Binding-site contacts:
Ligand atom C8 contacts residue SER181 of chain 1.B at 3.8 Å.
Ligand atom C11 contacts residue ASN269 of chain 1.B at 3.6 Å.
Ligand atom C15 contacts residue PHE171 of chain 1.B at 3.7 Å (hydrophobic).
Ligand atom C13 contacts residue THR88 of chain 1.B at 3.8 Å.
Ligand atom N3 contacts residue ALA178 of chain 1.B at 3.6 Å.
Ligand atom N2 contacts residue ASN269 of chain 1.B at 2.6 Å (h-bond).
Ligand atom N3 contacts residue THR173 of chain 1.B at 3.7 Å.
Ligand atom N2 contacts residue ASP91 of chain 1.B at 3.0 Å (salt-bridge).
Ligand atom O2 contacts residue TYR273 of chain 1.B at 3.9 Å.
Ligand atom C5 contacts residue PHE247 of chain 1.B at 3.6 Å (hydrophobic).
Ligand atom C7 contacts residue SER185 of chain 1.B at 3.7 Å.
Ligand atom C13 contacts residue ASP91 of chain 1.B at 3.6 Å.
Ligand atom C11 contacts residue ASP91 of chain 1.B at 3.4 Å.
Ligand atom C14 contacts residue ASN269 of chain 1.B at 3.5 Å.
Ligand atom C4 contacts residue PHE247 of chain 1.B at 3.8 Å (hydrophobic).
Ligand atom C6 contacts residue SER185 of chain 1.B at 3.9 Å.
Ligand atom N2 contacts residue TYR273 of chain 1.B at 3.8 Å.
Ligand atom C9 contacts residue ASP91 of chain 1.B at 3.7 Å.
Ligand atom C10 contacts residue PHE246 of chain 1.B at 3.8 Å (hydrophobic).
Ligand atom C15 contacts residue ASN269 of chain 1.B at 3.8 Å.
Ligand atom C7 contacts residue VAL92 of chain 1.B at 3.8 Å (hydrophobic).
Ligand atom N1 contacts residue SER181 of chain 1.B at 2.8 Å (h-bond).
Ligand atom C5 contacts residue VAL92 of chain 1.B at 3.8 Å (hydrophobic).
Ligand atom C3 contacts residue PHE247 of chain 1.B at 3.9 Å (hydrophobic).
Ligand atom N3 contacts residue ASN250 of chain 1.B at 3.3 Å (h-bond).
Ligand atom C14 contacts residue ASP91 of chain 1.B at 3.8 Å.
Ligand atom C12 contacts residue ASN269 of chain 1.B at 3.5 Å.
Ligand atom O2 contacts residue ASN269 of chain 1.B at 3.0 Å (h-bond).
Ligand atom O2 contacts residue ASP91 of chain 1.B at 2.6 Å (salt-bridge).
Ligand atom C14 contacts residue TRP87 of chain 1.B at 3.5 Å (hydrophobic).
Ligand atom C12 contacts residue ASP91 of chain 1.B at 3.6 Å.
Ligand atom C16 contacts residue ASN250 of chain 1.B at 3.1 Å.
Ligand atom C16 contacts residue SER181 of chain 1.B at 3.9 Å.
Ligand atom C1 contacts residue SER181 of chain 1.B at 3.7 Å.
Ligand atom C10 contacts residue ASP91 of chain 1.B at 3.5 Å.
Ligand atom C6 contacts residue VAL92 of chain 1.B at 3.4 Å (hydrophobic).
Ligand atom C1 contacts residue ASN250 of chain 1.B at 3.6 Å.
Ligand atom C10 contacts residue ASN269 of chain 1.B at 3.6 Å.
Ligand atom O2 contacts residue TRP243 of chain 1.B at 3.6 Å.
Ligand atom O1 contacts residue PHE246 of chain 1.B at 3.5 Å.

Sequence of chain 1.B:
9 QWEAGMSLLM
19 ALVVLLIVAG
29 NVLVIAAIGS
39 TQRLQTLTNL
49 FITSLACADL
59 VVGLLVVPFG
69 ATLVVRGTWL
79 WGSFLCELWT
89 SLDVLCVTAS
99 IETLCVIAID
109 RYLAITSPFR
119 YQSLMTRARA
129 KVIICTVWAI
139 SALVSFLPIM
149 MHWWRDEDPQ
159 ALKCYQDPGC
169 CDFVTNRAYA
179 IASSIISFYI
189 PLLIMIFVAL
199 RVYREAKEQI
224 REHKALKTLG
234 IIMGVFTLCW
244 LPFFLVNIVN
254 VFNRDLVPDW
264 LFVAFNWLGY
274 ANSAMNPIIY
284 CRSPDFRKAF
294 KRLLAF

The protein below binds the small molecule below.
Small molecule (SMILES): CC(C)(C)NC[C@H](O)COc1cccc2c1CC(C#N)=N2